The small molecule below binds the protein below.
Small molecule (SMILES): CCC(CC)O[C@@H]1C=C(C(=O)O)C[C@H](N)[C@H]1NC(C)=O

Sequence of chain 2.A:
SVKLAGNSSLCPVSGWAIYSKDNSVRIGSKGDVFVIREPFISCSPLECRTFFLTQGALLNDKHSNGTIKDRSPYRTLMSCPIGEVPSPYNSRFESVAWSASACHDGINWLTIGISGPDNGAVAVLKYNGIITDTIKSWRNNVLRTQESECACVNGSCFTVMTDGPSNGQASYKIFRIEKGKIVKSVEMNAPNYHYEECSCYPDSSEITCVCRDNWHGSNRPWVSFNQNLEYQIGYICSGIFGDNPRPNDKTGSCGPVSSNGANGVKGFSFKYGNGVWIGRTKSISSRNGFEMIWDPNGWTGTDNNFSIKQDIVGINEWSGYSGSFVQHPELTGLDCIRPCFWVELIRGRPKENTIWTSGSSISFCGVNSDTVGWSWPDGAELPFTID

Binding-site contacts:
Ligand atom C7 contacts residue ARG212 of chain 2.A at 3.8 Å.
Ligand atom C3 contacts residue GLU38 of chain 2.A at 3.7 Å.
Ligand atom C5 contacts residue ASP70 of chain 2.A at 3.9 Å.
Ligand atom C4 contacts residue GLU197 of chain 2.A at 3.8 Å.
Ligand atom O1B contacts residue ARG212 of chain 2.A at 2.9 Å (salt-bridge).
Ligand atom C10 contacts residue ARG71 of chain 2.A at 3.8 Å.
Ligand atom C7 contacts residue GLU197 of chain 2.A at 3.9 Å.
Ligand atom C91 contacts residue ASN214 of chain 2.A at 3.8 Å.
Ligand atom N4 contacts residue GLU38 of chain 2.A at 2.7 Å (salt-bridge).
Ligand atom O1A contacts residue ARG37 of chain 2.A at 3.0 Å (salt-bridge).
Ligand atom C7 contacts residue TYR321 of chain 2.A at 3.2 Å (hydrophobic).
Ligand atom C4 contacts residue GLU38 of chain 2.A at 3.6 Å.
Ligand atom C9 contacts residue GLU197 of chain 2.A at 4.0 Å.
Ligand atom C6 contacts residue GLU197 of chain 2.A at 3.5 Å.
Ligand atom O10 contacts residue ARG71 of chain 2.A at 2.8 Å (salt-bridge).
Ligand atom C91 contacts residue ARG212 of chain 2.A at 3.8 Å.
Ligand atom C9 contacts residue GLU196 of chain 2.A at 3.6 Å.
Ligand atom C91 contacts residue SER166 of chain 2.A at 4.0 Å.
Ligand atom O1B contacts residue TYR321 of chain 2.A at 3.4 Å (h-bond).
Ligand atom C2 contacts residue TYR321 of chain 2.A at 2.8 Å (hydrophobic).
Ligand atom C81 contacts residue SER166 of chain 2.A at 3.9 Å.
Ligand atom C6 contacts residue TYR321 of chain 2.A at 3.8 Å (hydrophobic).
Ligand atom C1 contacts residue ARG287 of chain 2.A at 3.6 Å.
Ligand atom C3 contacts residue ASP70 of chain 2.A at 3.3 Å.
Ligand atom C91 contacts residue GLU196 of chain 2.A at 3.7 Å.
Ligand atom O1A contacts residue TYR321 of chain 2.A at 3.4 Å (h-bond).
Ligand atom C3 contacts residue ARG37 of chain 2.A at 3.8 Å.
Ligand atom C1 contacts residue TYR321 of chain 2.A at 3.0 Å (hydrophobic).
Ligand atom C3 contacts residue TYR321 of chain 2.A at 3.2 Å (hydrophobic).
Ligand atom N4 contacts residue ASP70 of chain 2.A at 3.0 Å (salt-bridge).
Ligand atom C82 contacts residue ARG71 of chain 2.A at 3.7 Å.
Ligand atom O1B contacts residue ARG287 of chain 2.A at 2.8 Å (salt-bridge).
Ligand atom O10 contacts residue ASP70 of chain 2.A at 3.2 Å.
Ligand atom C1 contacts residue ARG212 of chain 2.A at 3.8 Å.
Ligand atom C82 contacts residue ARG144 of chain 2.A at 3.8 Å.
Ligand atom C4 contacts residue TYR321 of chain 2.A at 3.5 Å (hydrophobic).
Ligand atom C81 contacts residue ARG144 of chain 2.A at 3.6 Å.
Ligand atom O1A contacts residue ARG287 of chain 2.A at 2.9 Å (salt-bridge).
Ligand atom C4 contacts residue ASP70 of chain 2.A at 3.6 Å.
Ligand atom C11 contacts residue TRP98 of chain 2.A at 4.0 Å (hydrophobic).